Sequence of chain 1.A:
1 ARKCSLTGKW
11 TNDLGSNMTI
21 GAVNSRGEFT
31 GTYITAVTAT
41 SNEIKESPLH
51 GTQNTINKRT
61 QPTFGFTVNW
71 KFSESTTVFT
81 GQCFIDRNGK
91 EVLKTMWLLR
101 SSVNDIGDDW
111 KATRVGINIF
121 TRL

Binding-site contacts:
Ligand atom C8 contacts residue TRP70 of chain 1.A at 3.7 Å (hydrophobic).
Ligand atom O3 contacts residue TYR33 of chain 1.A at 2.6 Å (h-bond).
Ligand atom C17 contacts residue SER16 of chain 1.A at 3.4 Å.
Ligand atom N2 contacts residue LEU14 of chain 1.A at 3.6 Å.
Ligand atom O11 contacts residue THR38 of chain 1.A at 3.6 Å.
Ligand atom C11 contacts residue SER73 of chain 1.A at 3.8 Å.
Ligand atom C9 contacts residue PHE72 of chain 1.A at 3.9 Å (hydrophobic).
Ligand atom C18 contacts residue TRP97 of chain 1.A at 3.5 Å (hydrophobic).
Ligand atom O3 contacts residue ASN12 of chain 1.A at 2.9 Å (h-bond).
Ligand atom C3 contacts residue ASN12 of chain 1.A at 4.0 Å.
Ligand atom C18 contacts residue ASN12 of chain 1.A at 3.7 Å.
Ligand atom N2 contacts residue THR35 of chain 1.A at 3.9 Å.
Ligand atom C3 contacts residue LEU14 of chain 1.A at 3.5 Å (hydrophobic).
Ligand atom N1 contacts residue TYR33 of chain 1.A at 3.8 Å.
Ligand atom C3 contacts residue TYR33 of chain 1.A at 3.4 Å (hydrophobic).
Ligand atom C17 contacts residue THR35 of chain 1.A at 2.9 Å.
Ligand atom C17 contacts residue VAL37 of chain 1.A at 3.5 Å (hydrophobic).
Ligand atom C6 contacts residue PHE79 of chain 1.A at 3.9 Å (hydrophobic).
Ligand atom C2 contacts residue TRP110 of chain 1.C at 3.5 Å (hydrophobic).
Ligand atom C5 contacts residue TRP97 of chain 1.A at 3.8 Å (hydrophobic).
Ligand atom C9 contacts residue TRP70 of chain 1.A at 3.8 Å (hydrophobic).
Ligand atom O11 contacts residue THR40 of chain 1.A at 3.9 Å.
Ligand atom C7 contacts residue TRP70 of chain 1.A at 4.0 Å (hydrophobic).
Ligand atom N1 contacts residue LEU14 of chain 1.A at 3.6 Å.
Ligand atom C18 contacts residue TYR33 of chain 1.A at 3.7 Å (hydrophobic).
Ligand atom C4 contacts residue LEU14 of chain 1.A at 4.0 Å (hydrophobic).
Ligand atom O3 contacts residue SER16 of chain 1.A at 2.9 Å (h-bond).
Ligand atom C18 contacts residue PHE79 of chain 1.A at 3.6 Å (hydrophobic).
Ligand atom C18 contacts residue ASN118 of chain 1.A at 3.1 Å.
Ligand atom O12 contacts residue SER73 of chain 1.A at 2.7 Å (h-bond).
Ligand atom C10 contacts residue TRP70 of chain 1.A at 3.7 Å (hydrophobic).
Ligand atom O12 contacts residue SER75 of chain 1.A at 3.5 Å (h-bond).
Ligand atom S1 contacts residue TRP70 of chain 1.A at 3.7 Å.
Ligand atom C4 contacts residue TRP110 of chain 1.C at 3.5 Å (hydrophobic).
Ligand atom C6 contacts residue TRP97 of chain 1.A at 3.5 Å (hydrophobic).
Ligand atom O3 contacts residue LEU14 of chain 1.A at 3.7 Å.
Ligand atom O11 contacts residue ALA39 of chain 1.A at 3.0 Å (h-bond).
Ligand atom C5 contacts residue LEU14 of chain 1.A at 3.9 Å (hydrophobic).
Ligand atom S1 contacts residue THR77 of chain 1.A at 3.3 Å (h-bond).
Ligand atom C3 contacts residue SER16 of chain 1.A at 3.8 Å.

Sequence of chain 1.C:
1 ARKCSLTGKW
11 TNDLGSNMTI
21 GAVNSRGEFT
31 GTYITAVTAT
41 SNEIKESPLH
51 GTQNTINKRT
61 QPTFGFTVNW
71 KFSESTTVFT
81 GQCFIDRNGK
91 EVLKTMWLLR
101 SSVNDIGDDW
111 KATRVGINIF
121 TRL

This small molecule binds to this protein.
Small molecule (SMILES): CN1C(=O)N(C)[C@H]2CS[C@@H](CCCCC(=O)O)[C@H]21